The protein below binds the small molecule below.
Small molecule (SMILES): CC(=O)N[C@H]1[C@H](O[C@H]2[C@H](O)[C@@H](NC(C)=O)CO[C@@H]2CO)O[C@H](CO)[C@@H](O)[C@@H]1O

Binding-site contacts:
Ligand atom O7 contacts residue ASN82 of chain 1.A at 3.7 Å.
Ligand atom C1 contacts residue ASN82 of chain 1.A at 1.4 Å.
Ligand atom O5 contacts residue ASN82 of chain 1.A at 2.3 Å (h-bond).
Ligand atom C8 contacts residue ASN82 of chain 1.A at 3.2 Å.
Ligand atom C2 contacts residue ASN82 of chain 1.A at 2.6 Å.
Ligand atom C5 contacts residue ASN82 of chain 1.A at 3.6 Å.
Ligand atom C7 contacts residue ASN82 of chain 1.A at 3.3 Å.
Ligand atom N2 contacts residue ASN82 of chain 1.A at 2.9 Å (h-bond).
Ligand atom C8 contacts residue THR84 of chain 1.A at 3.7 Å.
Ligand atom C4 contacts residue ASN82 of chain 1.A at 4.3 Å.
Ligand atom C3 contacts residue ASN82 of chain 1.A at 3.8 Å.

Sequence of chain 1.A:
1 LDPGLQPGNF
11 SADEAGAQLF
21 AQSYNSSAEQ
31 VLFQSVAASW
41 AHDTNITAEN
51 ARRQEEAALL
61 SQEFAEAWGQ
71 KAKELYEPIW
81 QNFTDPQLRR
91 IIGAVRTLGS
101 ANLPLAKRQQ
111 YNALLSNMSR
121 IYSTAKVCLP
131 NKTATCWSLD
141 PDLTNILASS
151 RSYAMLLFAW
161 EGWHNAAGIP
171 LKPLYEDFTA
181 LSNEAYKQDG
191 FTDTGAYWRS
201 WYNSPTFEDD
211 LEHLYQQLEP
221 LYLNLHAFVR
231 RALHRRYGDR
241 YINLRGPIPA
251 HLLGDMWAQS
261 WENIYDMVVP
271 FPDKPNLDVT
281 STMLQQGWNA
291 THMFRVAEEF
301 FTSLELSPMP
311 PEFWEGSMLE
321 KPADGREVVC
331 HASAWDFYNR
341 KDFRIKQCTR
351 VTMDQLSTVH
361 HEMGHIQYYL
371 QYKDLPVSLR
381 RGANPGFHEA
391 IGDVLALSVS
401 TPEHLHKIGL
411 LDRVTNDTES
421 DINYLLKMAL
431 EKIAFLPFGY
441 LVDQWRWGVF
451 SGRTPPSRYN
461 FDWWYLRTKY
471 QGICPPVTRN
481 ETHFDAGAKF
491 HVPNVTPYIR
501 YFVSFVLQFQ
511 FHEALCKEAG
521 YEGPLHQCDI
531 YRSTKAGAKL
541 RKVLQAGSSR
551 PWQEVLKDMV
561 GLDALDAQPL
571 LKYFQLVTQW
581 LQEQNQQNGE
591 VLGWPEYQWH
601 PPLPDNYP